Sequence of chain 1.C:
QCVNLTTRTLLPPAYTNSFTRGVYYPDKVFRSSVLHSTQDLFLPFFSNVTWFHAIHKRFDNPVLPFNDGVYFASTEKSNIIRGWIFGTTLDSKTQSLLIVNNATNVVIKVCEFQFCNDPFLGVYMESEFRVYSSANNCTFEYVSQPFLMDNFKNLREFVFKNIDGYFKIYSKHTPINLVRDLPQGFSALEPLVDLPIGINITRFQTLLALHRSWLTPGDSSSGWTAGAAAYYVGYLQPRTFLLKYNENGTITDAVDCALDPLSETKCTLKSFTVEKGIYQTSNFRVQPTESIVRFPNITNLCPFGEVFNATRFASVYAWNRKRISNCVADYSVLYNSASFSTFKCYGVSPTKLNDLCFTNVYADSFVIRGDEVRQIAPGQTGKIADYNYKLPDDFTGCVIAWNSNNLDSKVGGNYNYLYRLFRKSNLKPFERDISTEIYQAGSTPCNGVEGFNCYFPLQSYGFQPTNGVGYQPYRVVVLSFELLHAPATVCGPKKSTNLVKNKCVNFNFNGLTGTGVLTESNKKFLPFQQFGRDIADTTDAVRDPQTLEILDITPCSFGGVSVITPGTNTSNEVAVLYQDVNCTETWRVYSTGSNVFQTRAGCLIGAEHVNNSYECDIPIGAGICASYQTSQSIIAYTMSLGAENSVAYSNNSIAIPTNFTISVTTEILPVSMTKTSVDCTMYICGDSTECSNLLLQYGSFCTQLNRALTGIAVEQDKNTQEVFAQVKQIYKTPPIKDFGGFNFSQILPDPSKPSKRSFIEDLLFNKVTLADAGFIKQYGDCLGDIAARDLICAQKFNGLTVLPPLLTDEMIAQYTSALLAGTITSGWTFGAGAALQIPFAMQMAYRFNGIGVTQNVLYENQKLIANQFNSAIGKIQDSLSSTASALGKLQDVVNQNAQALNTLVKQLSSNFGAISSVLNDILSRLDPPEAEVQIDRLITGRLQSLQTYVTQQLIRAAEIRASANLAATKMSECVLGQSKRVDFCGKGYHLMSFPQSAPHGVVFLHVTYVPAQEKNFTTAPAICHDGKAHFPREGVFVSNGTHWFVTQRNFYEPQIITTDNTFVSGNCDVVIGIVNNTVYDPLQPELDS

Binding-site contacts:
Ligand atom C6 contacts residue HIS1101 of chain 1.C at 4.3 Å.
Ligand atom C8 contacts residue ASN1098 of chain 1.C at 3.3 Å.
Ligand atom C1 contacts residue ASN1098 of chain 1.C at 1.4 Å.
Ligand atom C7 contacts residue ASN1098 of chain 1.C at 3.2 Å.
Ligand atom O4 contacts residue HIS1101 of chain 1.C at 4.3 Å.
Ligand atom C4 contacts residue HIS1101 of chain 1.C at 4.4 Å.
Ligand atom C3 contacts residue HIS1101 of chain 1.C at 4.5 Å.
Ligand atom C1 contacts residue HIS1101 of chain 1.C at 4.2 Å.
Ligand atom C5 contacts residue ASN1098 of chain 1.C at 3.7 Å.
Ligand atom C4 contacts residue ASN1098 of chain 1.C at 4.2 Å.
Ligand atom O5 contacts residue PHE1103 of chain 1.C at 4.0 Å.
Ligand atom C2 contacts residue ASN1098 of chain 1.C at 2.4 Å.
Ligand atom N2 contacts residue ASN1098 of chain 1.C at 2.9 Å (h-bond).
Ligand atom C5 contacts residue HIS1101 of chain 1.C at 3.6 Å.
Ligand atom O5 contacts residue ASN1098 of chain 1.C at 2.4 Å (h-bond).
Ligand atom C6 contacts residue PHE1103 of chain 1.C at 4.0 Å (hydrophobic).
Ligand atom O6 contacts residue PHE1103 of chain 1.C at 3.1 Å.
Ligand atom O5 contacts residue HIS1101 of chain 1.C at 4.2 Å.
Ligand atom C8 contacts residue HIS1101 of chain 1.C at 4.4 Å.
Ligand atom O7 contacts residue ASN1098 of chain 1.C at 3.1 Å (h-bond).
Ligand atom O6 contacts residue HIS1101 of chain 1.C at 3.6 Å.
Ligand atom C3 contacts residue ASN1098 of chain 1.C at 3.8 Å.

The protein below binds the small molecule below.
Small molecule (SMILES): CC(=O)N[C@H]1[C@H](O[C@H]2[C@H](O)[C@@H](NC(C)=O)CO[C@@H]2CO)O[C@H](CO)[C@@H](O)[C@@H]1O